Binding-site contacts:
Ligand atom O5 contacts residue ASN342 of chain 1.C at 2.4 Å (h-bond).
Ligand atom C1 contacts residue ASN342 of chain 1.C at 1.4 Å.
Ligand atom C8 contacts residue SER338 of chain 1.C at 4.4 Å.
Ligand atom N2 contacts residue ASN342 of chain 1.C at 2.9 Å (h-bond).
Ligand atom C7 contacts residue ASN342 of chain 1.C at 3.7 Å.
Ligand atom O7 contacts residue ASN342 of chain 1.C at 4.0 Å.
Ligand atom C4 contacts residue ASN342 of chain 1.C at 4.2 Å.
Ligand atom C2 contacts residue ASN342 of chain 1.C at 2.5 Å.
Ligand atom C3 contacts residue ASN342 of chain 1.C at 3.8 Å.
Ligand atom C5 contacts residue ASN342 of chain 1.C at 3.7 Å.

This small molecule binds to this protein.
Small molecule (SMILES): CC(=O)N[C@@H]1[C@@H](O)[C@H](O)[C@@H](CO)O[C@H]1O

Sequence of chain 1.C:
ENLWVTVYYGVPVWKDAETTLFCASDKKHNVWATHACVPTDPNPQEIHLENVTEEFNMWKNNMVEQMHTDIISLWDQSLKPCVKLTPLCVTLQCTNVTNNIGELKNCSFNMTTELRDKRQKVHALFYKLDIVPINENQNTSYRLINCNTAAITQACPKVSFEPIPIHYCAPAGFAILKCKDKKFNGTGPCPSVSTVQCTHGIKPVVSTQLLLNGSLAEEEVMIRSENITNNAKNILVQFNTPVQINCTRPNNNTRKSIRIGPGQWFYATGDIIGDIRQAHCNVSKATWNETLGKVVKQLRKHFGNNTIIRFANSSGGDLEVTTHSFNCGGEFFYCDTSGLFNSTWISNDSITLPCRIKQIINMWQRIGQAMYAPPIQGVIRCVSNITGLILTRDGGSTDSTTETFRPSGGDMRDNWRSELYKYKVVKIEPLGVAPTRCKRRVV